Sequence of chain 2.A:
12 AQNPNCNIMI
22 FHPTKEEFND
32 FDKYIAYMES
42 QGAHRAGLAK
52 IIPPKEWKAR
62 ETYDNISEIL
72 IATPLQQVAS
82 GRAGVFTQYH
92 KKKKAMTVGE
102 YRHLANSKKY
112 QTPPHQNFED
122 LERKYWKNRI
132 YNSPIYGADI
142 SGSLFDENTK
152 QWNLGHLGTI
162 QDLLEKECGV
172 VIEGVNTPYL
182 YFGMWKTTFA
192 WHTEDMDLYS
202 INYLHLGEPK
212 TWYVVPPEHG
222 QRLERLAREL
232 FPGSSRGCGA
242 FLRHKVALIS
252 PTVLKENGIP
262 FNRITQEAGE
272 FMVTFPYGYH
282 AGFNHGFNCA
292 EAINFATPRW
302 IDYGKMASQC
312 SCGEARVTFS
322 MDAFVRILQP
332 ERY

A protein and the small-molecule ligand that binds it are described below.
Small molecule (SMILES): Cc1ccccc1S(N)(=O)=O

Binding-site contacts:
Ligand atom CAF contacts residue LYS256 of chain 2.A at 4.0 Å.
Ligand atom OAE contacts residue EDO1 of chain 2.E at 2.9 Å (h-bond).
Ligand atom CAK contacts residue LYS256 of chain 2.A at 3.9 Å.
Ligand atom OAB contacts residue ILE260 of chain 2.A at 3.5 Å (h-bond).
Ligand atom OAB contacts residue PRO261 of chain 2.A at 3.3 Å.
Ligand atom CAG contacts residue LYS256 of chain 2.A at 4.2 Å.
Ligand atom OAE contacts residue LYS256 of chain 2.A at 3.9 Å.
Ligand atom OAE contacts residue PRO261 of chain 2.A at 4.4 Å.
Ligand atom CAK contacts residue PHE262 of chain 2.A at 4.4 Å (hydrophobic).
Ligand atom NAC contacts residue EDO1 of chain 2.E at 3.2 Å.
Ligand atom SAD contacts residue ILE260 of chain 2.A at 3.8 Å.
Ligand atom OAE contacts residue ILE260 of chain 2.A at 3.0 Å (h-bond).
Ligand atom C contacts residue EDO1 of chain 2.E at 3.7 Å.
Ligand atom OAB contacts residue PHE262 of chain 2.A at 3.0 Å (h-bond).
Ligand atom C contacts residue LYS256 of chain 2.A at 4.2 Å.
Ligand atom CAH contacts residue PHE262 of chain 2.A at 3.7 Å (hydrophobic).
Ligand atom SAD contacts residue PRO261 of chain 2.A at 4.3 Å.
Ligand atom CAI contacts residue LYS256 of chain 2.A at 3.6 Å.
Ligand atom CAG contacts residue PHE262 of chain 2.A at 4.3 Å (hydrophobic).
Ligand atom CAH contacts residue LYS256 of chain 2.A at 4.3 Å.
Ligand atom SAD contacts residue EDO1 of chain 2.E at 3.9 Å.
Ligand atom OAE contacts residue PHE262 of chain 2.A at 3.9 Å.
Ligand atom SAD contacts residue PHE262 of chain 2.A at 4.3 Å.
Ligand atom CAJ contacts residue LYS256 of chain 2.A at 3.5 Å.